Sequence of chain 1.A:
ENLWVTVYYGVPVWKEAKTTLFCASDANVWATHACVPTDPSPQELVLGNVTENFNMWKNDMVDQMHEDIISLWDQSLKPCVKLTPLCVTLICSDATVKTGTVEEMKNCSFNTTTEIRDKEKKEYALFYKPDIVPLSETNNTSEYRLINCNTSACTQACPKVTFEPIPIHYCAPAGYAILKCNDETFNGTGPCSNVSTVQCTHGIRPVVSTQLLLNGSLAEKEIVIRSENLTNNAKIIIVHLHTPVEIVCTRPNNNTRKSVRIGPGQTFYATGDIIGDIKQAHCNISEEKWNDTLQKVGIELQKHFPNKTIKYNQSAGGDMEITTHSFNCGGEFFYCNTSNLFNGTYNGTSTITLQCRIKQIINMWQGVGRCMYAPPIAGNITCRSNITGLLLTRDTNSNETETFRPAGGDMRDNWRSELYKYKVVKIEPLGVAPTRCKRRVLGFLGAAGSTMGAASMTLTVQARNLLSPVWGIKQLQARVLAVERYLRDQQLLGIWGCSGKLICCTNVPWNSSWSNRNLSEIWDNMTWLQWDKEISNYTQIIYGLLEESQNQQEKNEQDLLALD

Binding-site contacts:
Ligand atom C5 contacts residue ASN262 of chain 1.A at 3.7 Å.
Ligand atom C2 contacts residue ASN262 of chain 1.A at 2.5 Å.
Ligand atom C6 contacts residue THR264 of chain 1.A at 3.5 Å.
Ligand atom O5 contacts residue THR264 of chain 1.A at 3.0 Å (h-bond).
Ligand atom O5 contacts residue ASN265 of chain 1.A at 3.9 Å.
Ligand atom C3 contacts residue ASN262 of chain 1.A at 3.8 Å.
Ligand atom C7 contacts residue ASN262 of chain 1.A at 4.0 Å.
Ligand atom O6 contacts residue THR264 of chain 1.A at 2.8 Å (h-bond).
Ligand atom C4 contacts residue ASN262 of chain 1.A at 4.3 Å.
Ligand atom O6 contacts residue ASN265 of chain 1.A at 3.5 Å (h-bond).
Ligand atom C1 contacts residue THR264 of chain 1.A at 3.5 Å.
Ligand atom C5 contacts residue THR264 of chain 1.A at 3.2 Å.
Ligand atom C1 contacts residue ASN262 of chain 1.A at 1.4 Å.
Ligand atom O5 contacts residue ASN262 of chain 1.A at 2.3 Å (h-bond).
Ligand atom N2 contacts residue ASN262 of chain 1.A at 2.9 Å (h-bond).

This small molecule binds to this protein.
Small molecule (SMILES): CC(=O)N[C@H]1[C@H](O[C@H]2[C@H](O)[C@@H](NC(C)=O)CO[C@@H]2CO)O[C@H](CO)[C@@H](O)[C@@H]1O